Binding-site contacts:
Ligand atom N16 contacts residue GLY136 of chain 1.A at 3.9 Å.
Ligand atom C18 contacts residue SER142 of chain 1.A at 3.8 Å.
Ligand atom N19 contacts residue SER142 of chain 1.A at 3.4 Å (h-bond).
Ligand atom C11 contacts residue LEU135 of chain 1.A at 3.9 Å (hydrophobic).
Ligand atom C15 contacts residue SER141 of chain 1.A at 3.7 Å.
Ligand atom C24 contacts residue THR77 of chain 1.A at 3.8 Å.
Ligand atom N16 contacts residue TYR109 of chain 1.A at 3.3 Å (h-bond).
Ligand atom C06 contacts residue TYR109 of chain 1.A at 3.7 Å (hydrophobic).
Ligand atom C21 contacts residue LEU135 of chain 1.A at 3.4 Å (hydrophobic).
Ligand atom C07 contacts residue J4Q1 of chain 1.G at 3.8 Å.
Ligand atom C04 contacts residue ARG228 of chain 1.A at 3.3 Å.
Ligand atom C12 contacts residue ASP83 of chain 1.A at 3.8 Å.
Ligand atom C11 contacts residue GLY81 of chain 1.A at 3.5 Å.
Ligand atom N19 contacts residue SER141 of chain 1.A at 3.1 Å.
Ligand atom N17 contacts residue TYR109 of chain 1.A at 3.9 Å.
Ligand atom C18 contacts residue SER141 of chain 1.A at 3.3 Å.
Ligand atom C20 contacts residue LEU145 of chain 1.A at 3.9 Å (hydrophobic).
Ligand atom C15 contacts residue TYR109 of chain 1.A at 3.2 Å (hydrophobic).
Ligand atom N19 contacts residue LEU135 of chain 1.A at 3.5 Å.
Ligand atom C18 contacts residue LEU135 of chain 1.A at 3.6 Å (hydrophobic).
Ligand atom C25 contacts residue VAL129 of chain 1.A at 3.5 Å (hydrophobic).
Ligand atom O01 contacts residue J4Q1 of chain 1.G at 3.2 Å.
Ligand atom C25 contacts residue SER79 of chain 1.A at 3.7 Å.
Ligand atom C07 contacts residue TYR109 of chain 1.A at 3.4 Å (hydrophobic).
Ligand atom N17 contacts residue SER142 of chain 1.A at 3.3 Å (h-bond).
Ligand atom C26 contacts residue SER131 of chain 1.A at 3.9 Å.
Ligand atom N16 contacts residue SER141 of chain 1.A at 3.6 Å (h-bond).
Ligand atom C13 contacts residue J4Q1 of chain 1.G at 3.4 Å.
Ligand atom C25 contacts residue SER131 of chain 1.A at 3.8 Å.
Ligand atom N17 contacts residue SER141 of chain 1.A at 2.8 Å (h-bond).
Ligand atom C23 contacts residue TRP106 of chain 1.A at 3.9 Å (hydrophobic).
Ligand atom O22 contacts residue LEU135 of chain 1.A at 3.6 Å.
Ligand atom C26 contacts residue THR61 of chain 1.A at 3.6 Å.
Ligand atom C20 contacts residue LEU135 of chain 1.A at 3.4 Å (hydrophobic).
Ligand atom C24 contacts residue VAL129 of chain 1.A at 3.9 Å (hydrophobic).
Ligand atom C24 contacts residue SER79 of chain 1.A at 3.4 Å.
Ligand atom C06 contacts residue GLY136 of chain 1.A at 3.6 Å.
Ligand atom C08 contacts residue TYR109 of chain 1.A at 3.9 Å (hydrophobic).
Ligand atom C26 contacts residue LEU145 of chain 1.A at 3.8 Å (hydrophobic).
Ligand atom C02 contacts residue J4Q1 of chain 1.G at 3.9 Å.

Sequence of chain 1.A:
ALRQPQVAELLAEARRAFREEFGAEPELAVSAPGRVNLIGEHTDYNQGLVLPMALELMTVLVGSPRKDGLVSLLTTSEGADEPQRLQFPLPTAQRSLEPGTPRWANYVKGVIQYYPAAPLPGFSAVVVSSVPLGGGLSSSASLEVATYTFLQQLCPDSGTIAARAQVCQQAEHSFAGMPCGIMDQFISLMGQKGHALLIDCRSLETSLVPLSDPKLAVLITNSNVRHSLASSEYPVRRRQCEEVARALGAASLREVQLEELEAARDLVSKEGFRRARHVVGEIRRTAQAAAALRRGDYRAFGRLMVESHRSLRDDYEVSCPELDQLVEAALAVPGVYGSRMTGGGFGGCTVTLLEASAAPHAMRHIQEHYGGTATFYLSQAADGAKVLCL

This small molecule binds to this protein.
Small molecule (SMILES): O=C1CCCC2=C1C1(CCCCC1)N=C(Nc1nc3ccccc3o1)N2